Sequence of chain 1.A:
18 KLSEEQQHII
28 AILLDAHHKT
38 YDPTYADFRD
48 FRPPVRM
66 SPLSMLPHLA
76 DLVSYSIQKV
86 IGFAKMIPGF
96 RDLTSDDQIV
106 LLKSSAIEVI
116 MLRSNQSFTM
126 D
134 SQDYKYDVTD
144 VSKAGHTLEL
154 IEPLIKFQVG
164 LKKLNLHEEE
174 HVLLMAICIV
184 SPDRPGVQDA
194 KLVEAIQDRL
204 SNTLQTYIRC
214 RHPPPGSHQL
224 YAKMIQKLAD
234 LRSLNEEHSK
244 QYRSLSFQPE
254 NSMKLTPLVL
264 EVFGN

This small molecule binds to this protein.
Small molecule (SMILES): CCCC[C@@H]1CC[C@]2(C)[C@@H]([C@H](C)CCCC(C)(C)O)CC[C@H]2/C1=C/C=C1C[C@@H](O)C[C@H](O)C1

Binding-site contacts:
Ligand atom C25 contacts residue HIS241 of chain 1.A at 3.7 Å.
Ligand atom C31 contacts residue PHE123 of chain 1.A at 3.6 Å (hydrophobic).
Ligand atom C21 contacts residue LEU153 of chain 1.A at 3.5 Å (hydrophobic).
Ligand atom C02 contacts residue TYR38 of chain 1.A at 3.8 Å (hydrophobic).
Ligand atom C18 contacts residue VAL78 of chain 1.A at 3.8 Å (hydrophobic).
Ligand atom C30 contacts residue SER119 of chain 1.A at 3.8 Å.
Ligand atom C01 contacts residue ARG118 of chain 1.A at 3.8 Å.
Ligand atom C03 contacts residue TYR38 of chain 1.A at 3.5 Å (hydrophobic).
Ligand atom O03 contacts residue TYR245 of chain 1.A at 3.9 Å.
Ligand atom C26 contacts residue LEU71 of chain 1.A at 3.7 Å (hydrophobic).
Ligand atom C27 contacts residue TYR245 of chain 1.A at 3.8 Å (hydrophobic).
Ligand atom C23 contacts residue HIS149 of chain 1.A at 3.7 Å.
Ligand atom C26 contacts residue HIS149 of chain 1.A at 3.8 Å.
Ligand atom C21 contacts residue HIS241 of chain 1.A at 3.9 Å.
Ligand atom C03 contacts residue TYR42 of chain 1.A at 3.4 Å (hydrophobic).
Ligand atom C25 contacts residue HIS149 of chain 1.A at 3.8 Å.
Ligand atom C03 contacts residue SER122 of chain 1.A at 3.8 Å.
Ligand atom O01 contacts residue SER81 of chain 1.A at 2.8 Å (h-bond).
Ligand atom O02 contacts residue TYR38 of chain 1.A at 2.7 Å (h-bond).
Ligand atom O01 contacts residue ARG118 of chain 1.A at 2.8 Å (salt-bridge).
Ligand atom O03 contacts residue HIS149 of chain 1.A at 2.8 Å (h-bond).
Ligand atom C07 contacts residue SER119 of chain 1.A at 3.5 Å.
Ligand atom O03 contacts residue HIS241 of chain 1.A at 2.8 Å (h-bond).
Ligand atom O02 contacts residue SER122 of chain 1.A at 3.0 Å (h-bond).
Ligand atom C31 contacts residue GLN161 of chain 1.A at 3.7 Å.
Ligand atom C01 contacts residue SER81 of chain 1.A at 3.7 Å.
Ligand atom C24 contacts residue VAL78 of chain 1.A at 3.8 Å (hydrophobic).
Ligand atom O02 contacts residue ARG118 of chain 1.A at 3.9 Å.
Ligand atom O02 contacts residue TYR42 of chain 1.A at 3.7 Å.
Ligand atom O02 contacts residue SER119 of chain 1.A at 3.3 Å.
Ligand atom C02 contacts residue ARG118 of chain 1.A at 3.9 Å.
Ligand atom C04 contacts residue SER122 of chain 1.A at 3.8 Å.
Ligand atom C06 contacts residue SER119 of chain 1.A at 3.5 Å.
Ligand atom C10 contacts residue SER81 of chain 1.A at 3.6 Å.
Ligand atom C05 contacts residue SER119 of chain 1.A at 3.8 Å.
Ligand atom C04 contacts residue TYR42 of chain 1.A at 3.6 Å (hydrophobic).
Ligand atom C11 contacts residue TYR139 of chain 1.A at 3.9 Å (hydrophobic).
Ligand atom C24 contacts residue HIS241 of chain 1.A at 3.6 Å.
Ligand atom C10 contacts residue LEU77 of chain 1.A at 3.7 Å (hydrophobic).
Ligand atom C12 contacts residue VAL144 of chain 1.A at 3.6 Å (hydrophobic).